Binding-site contacts:
Ligand atom C2 contacts residue ASN79 of chain 1.E at 2.5 Å.
Ligand atom O7 contacts residue ASN79 of chain 1.E at 3.6 Å.
Ligand atom C5 contacts residue ASN79 of chain 1.E at 3.8 Å.
Ligand atom C4 contacts residue ASN79 of chain 1.E at 4.3 Å.
Ligand atom N2 contacts residue ASN79 of chain 1.E at 3.0 Å (h-bond).
Ligand atom O5 contacts residue ASN79 of chain 1.E at 2.4 Å (h-bond).
Ligand atom C8 contacts residue ASN79 of chain 1.E at 4.1 Å.
Ligand atom C1 contacts residue ASN79 of chain 1.E at 1.5 Å.
Ligand atom C7 contacts residue ASN79 of chain 1.E at 3.5 Å.
Ligand atom C3 contacts residue ASN79 of chain 1.E at 3.9 Å.

Sequence of chain 1.E:
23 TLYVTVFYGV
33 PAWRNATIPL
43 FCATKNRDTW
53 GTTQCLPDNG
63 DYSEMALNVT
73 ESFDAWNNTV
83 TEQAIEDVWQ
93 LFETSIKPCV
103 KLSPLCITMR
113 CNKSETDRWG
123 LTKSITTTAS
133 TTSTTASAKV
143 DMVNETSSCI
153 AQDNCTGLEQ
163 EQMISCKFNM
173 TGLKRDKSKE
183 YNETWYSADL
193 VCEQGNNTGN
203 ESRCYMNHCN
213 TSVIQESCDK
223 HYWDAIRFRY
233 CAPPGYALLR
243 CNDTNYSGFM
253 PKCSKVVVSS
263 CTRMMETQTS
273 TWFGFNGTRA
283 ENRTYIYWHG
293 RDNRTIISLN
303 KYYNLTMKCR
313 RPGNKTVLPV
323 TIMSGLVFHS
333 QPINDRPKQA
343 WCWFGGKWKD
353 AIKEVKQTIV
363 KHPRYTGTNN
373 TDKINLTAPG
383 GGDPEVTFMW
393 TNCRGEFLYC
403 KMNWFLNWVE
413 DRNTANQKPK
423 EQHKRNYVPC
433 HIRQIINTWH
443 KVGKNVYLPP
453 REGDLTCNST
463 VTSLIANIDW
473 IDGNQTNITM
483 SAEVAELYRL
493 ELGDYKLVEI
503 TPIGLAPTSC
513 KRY

The protein below binds the small molecule below.
Small molecule (SMILES): CC(=O)N[C@@H]1[C@@H](O)[C@H](O)[C@@H](CO)O[C@H]1O